The small molecule below binds the protein below.
Small molecule (SMILES): NCCC[C@H](N)CC(=O)NC[C@@H]1NC(=O)[C@H](CO)NC(=O)[C@@H](N)CNC(=O)[C@H]([C@H]2CCNC(N)=N2)NC(=O)/C(=C/NC(N)=O)NC1=O

Sequence of chain 1.JA:
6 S

Binding-site contacts:
Ligand atom O contacts residue MYN4 of chain 1.JA at 2.9 Å (h-bond).
Ligand atom NE contacts residue MYN4 of chain 1.JA at 3.5 Å (h-bond).
Ligand atom C1 contacts residue KBE1 of chain 1.JA at 3.8 Å.
Ligand atom O contacts residue DPP2 of chain 1.JA at 3.4 Å.
Ligand atom O contacts residue KBE1 of chain 1.JA at 4.2 Å.
Ligand atom O contacts residue MYN4 of chain 1.JA at 4.3 Å.
Ligand atom C contacts residue KBE1 of chain 1.JA at 4.5 Å.
Ligand atom NG contacts residue DPP2 of chain 1.JA at 3.3 Å (h-bond).
Ligand atom C contacts residue MYN4 of chain 1.JA at 4.0 Å.
Ligand atom CB contacts residue DPP2 of chain 1.JA at 4.4 Å.
Ligand atom CG contacts residue MYN4 of chain 1.JA at 3.7 Å.
Ligand atom N2 contacts residue KBE1 of chain 1.JA at 4.0 Å.
Ligand atom CB contacts residue MYN4 of chain 1.JA at 3.8 Å.
Ligand atom N contacts residue KBE1 of chain 1.JA at 4.3 Å.
Ligand atom CA contacts residue MYN4 of chain 1.JA at 4.5 Å.
Ligand atom O2 contacts residue KBE1 of chain 1.JA at 4.5 Å.
Ligand atom NG contacts residue MYN4 of chain 1.JA at 4.0 Å.
Ligand atom O contacts residue DPP2 of chain 1.JA at 3.1 Å (h-bond).
Ligand atom CA contacts residue KBE1 of chain 1.JA at 4.2 Å.
Ligand atom N1 contacts residue KBE1 of chain 1.JA at 3.4 Å.
Ligand atom C contacts residue MYN4 of chain 1.JA at 4.3 Å.
Ligand atom CB contacts residue KBE1 of chain 1.JA at 3.2 Å.
Ligand atom C contacts residue DPP2 of chain 1.JA at 4.0 Å.
Ligand atom CD contacts residue MYN4 of chain 1.JA at 3.6 Å.
Ligand atom CZ contacts residue MYN4 of chain 1.JA at 4.2 Å.
Ligand atom C contacts residue DPP2 of chain 1.JA at 3.7 Å.